Sequence of chain 1.A:
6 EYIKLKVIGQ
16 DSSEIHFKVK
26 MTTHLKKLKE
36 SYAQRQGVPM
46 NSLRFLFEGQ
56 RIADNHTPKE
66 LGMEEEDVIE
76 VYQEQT

Binding-site contacts:
Ligand atom OD1 contacts residue LYS32 of chain 1.A at 3.2 Å.
Ligand atom OG contacts residue LYS23 of chain 1.A at 3.9 Å.
Ligand atom N contacts residue LYS23 of chain 1.A at 2.9 Å (salt-bridge).
Ligand atom O contacts residue LYS23 of chain 1.A at 2.8 Å (salt-bridge).
Ligand atom CB contacts residue PHE22 of chain 1.A at 3.8 Å (hydrophobic).
Ligand atom O contacts residue HIS21 of chain 1.A at 3.8 Å.
Ligand atom CZ contacts residue ILE20 of chain 1.A at 3.5 Å (hydrophobic).
Ligand atom O contacts residue PHE22 of chain 1.A at 3.2 Å.
Ligand atom NH1 contacts residue ILE20 of chain 1.A at 3.7 Å.
Ligand atom CG contacts residue THR28 of chain 1.A at 3.6 Å.
Ligand atom CB contacts residue THR28 of chain 1.A at 3.7 Å.
Ligand atom OD2 contacts residue LYS32 of chain 1.A at 3.9 Å.
Ligand atom C contacts residue TYR7 of chain 1.A at 3.3 Å (hydrophobic).
Ligand atom O contacts residue ILE20 of chain 1.A at 3.9 Å.
Ligand atom NH2 contacts residue GLU19 of chain 1.A at 3.0 Å (salt-bridge).
Ligand atom O contacts residue TYR7 of chain 1.A at 2.9 Å (h-bond).
Ligand atom O contacts residue HIS21 of chain 1.A at 2.9 Å (h-bond).
Ligand atom C contacts residue LYS23 of chain 1.A at 3.7 Å.
Ligand atom CA contacts residue LYS23 of chain 1.A at 3.6 Å.
Ligand atom CZ contacts residue GLU19 of chain 1.A at 3.6 Å.
Ligand atom CD1 contacts residue LYS32 of chain 1.A at 3.8 Å.
Ligand atom OXT contacts residue LYS25 of chain 1.A at 3.8 Å.
Ligand atom CD1 contacts residue PHE22 of chain 1.A at 3.7 Å (hydrophobic).
Ligand atom CD1 contacts residue PHE22 of chain 1.A at 3.8 Å (hydrophobic).
Ligand atom NH2 contacts residue ILE20 of chain 1.A at 3.6 Å.
Ligand atom CD1 contacts residue LYS9 of chain 1.A at 3.8 Å.
Ligand atom O contacts residue LYS23 of chain 1.A at 3.7 Å.
Ligand atom CA contacts residue LYS23 of chain 1.A at 3.8 Å.
Ligand atom CD1 contacts residue ARG40 of chain 1.A at 3.7 Å.
Ligand atom CD1 contacts residue LEU33 of chain 1.A at 3.6 Å (hydrophobic).
Ligand atom CG2 contacts residue LYS23 of chain 1.A at 3.8 Å.
Ligand atom OXT contacts residue TYR7 of chain 1.A at 3.6 Å (h-bond).
Ligand atom OD2 contacts residue THR28 of chain 1.A at 2.8 Å (h-bond).
Ligand atom NE contacts residue GLU19 of chain 1.A at 3.5 Å (salt-bridge).
Ligand atom O contacts residue TYR7 of chain 1.A at 3.3 Å.
Ligand atom CA contacts residue HIS21 of chain 1.A at 3.3 Å.
Ligand atom N contacts residue HIS21 of chain 1.A at 2.9 Å (h-bond).
Ligand atom CD1 contacts residue ILE20 of chain 1.A at 3.5 Å (hydrophobic).
Ligand atom C contacts residue HIS21 of chain 1.A at 3.5 Å.
Ligand atom CG contacts residue LYS32 of chain 1.A at 3.8 Å.

This small molecule binds to this protein.
Small molecule (SMILES): CC[C@H](C)[C@H](NC(=O)[C@H](CCCNC(N)=[NH2+])NC(=O)[C@H](CCC(=O)O)NC(=O)[C@H](CCC(=O)O)NC(=O)[C@H](C)N)C(=O)N[C@H](C(=O)N[C@@H](CO)C(=O)N[C@@H](CC(C)C)C(=O)N[C@@H](CC(=O)O)C(=O)O)[C@@H](C)CC